Sequence of chain 1.C:
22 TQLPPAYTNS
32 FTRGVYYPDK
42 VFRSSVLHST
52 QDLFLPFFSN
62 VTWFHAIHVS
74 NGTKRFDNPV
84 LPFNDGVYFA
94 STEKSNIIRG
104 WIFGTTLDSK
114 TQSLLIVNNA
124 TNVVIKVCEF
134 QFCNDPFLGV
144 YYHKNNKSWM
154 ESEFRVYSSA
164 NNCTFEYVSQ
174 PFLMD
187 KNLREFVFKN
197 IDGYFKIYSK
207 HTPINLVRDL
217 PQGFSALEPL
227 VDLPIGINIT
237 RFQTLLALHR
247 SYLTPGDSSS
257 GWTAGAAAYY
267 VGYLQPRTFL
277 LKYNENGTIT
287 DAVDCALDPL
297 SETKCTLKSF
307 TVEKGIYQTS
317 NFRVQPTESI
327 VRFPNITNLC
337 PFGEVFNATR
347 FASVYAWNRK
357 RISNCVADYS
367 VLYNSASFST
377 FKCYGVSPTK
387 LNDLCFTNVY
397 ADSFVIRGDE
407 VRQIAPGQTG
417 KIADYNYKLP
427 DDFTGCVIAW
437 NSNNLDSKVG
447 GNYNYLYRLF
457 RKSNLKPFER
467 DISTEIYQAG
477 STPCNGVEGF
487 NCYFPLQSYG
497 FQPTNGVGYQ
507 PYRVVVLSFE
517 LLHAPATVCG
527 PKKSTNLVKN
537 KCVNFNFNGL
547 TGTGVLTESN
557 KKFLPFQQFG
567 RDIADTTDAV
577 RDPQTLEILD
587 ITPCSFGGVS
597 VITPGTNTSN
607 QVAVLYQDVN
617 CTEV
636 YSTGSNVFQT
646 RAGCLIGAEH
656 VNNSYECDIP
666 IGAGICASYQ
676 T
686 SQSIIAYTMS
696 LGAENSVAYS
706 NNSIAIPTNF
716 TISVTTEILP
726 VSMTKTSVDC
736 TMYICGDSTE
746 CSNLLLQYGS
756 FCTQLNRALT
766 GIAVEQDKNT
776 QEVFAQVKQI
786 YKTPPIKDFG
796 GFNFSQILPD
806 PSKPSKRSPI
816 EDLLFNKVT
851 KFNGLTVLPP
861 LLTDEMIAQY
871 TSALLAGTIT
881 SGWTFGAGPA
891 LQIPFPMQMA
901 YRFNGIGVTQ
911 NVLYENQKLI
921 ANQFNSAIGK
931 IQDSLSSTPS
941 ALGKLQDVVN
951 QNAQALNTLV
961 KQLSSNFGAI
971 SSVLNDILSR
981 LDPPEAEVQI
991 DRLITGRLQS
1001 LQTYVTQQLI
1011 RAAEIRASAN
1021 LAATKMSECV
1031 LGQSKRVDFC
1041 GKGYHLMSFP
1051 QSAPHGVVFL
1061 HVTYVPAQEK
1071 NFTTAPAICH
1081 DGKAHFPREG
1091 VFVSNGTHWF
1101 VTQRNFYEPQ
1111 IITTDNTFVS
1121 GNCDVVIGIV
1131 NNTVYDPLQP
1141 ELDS

The protein below binds the small molecule below.
Small molecule (SMILES): CC(=O)N[C@@H]1[C@@H](O)[C@H](O)[C@@H](CO)O[C@H]1O

Binding-site contacts:
Ligand atom O5 contacts residue THR618 of chain 1.C at 3.6 Å.
Ligand atom C2 contacts residue ASN616 of chain 1.C at 2.5 Å.
Ligand atom N2 contacts residue ASN616 of chain 1.C at 2.9 Å (h-bond).
Ligand atom C1 contacts residue ASN616 of chain 1.C at 1.4 Å.
Ligand atom C5 contacts residue THR618 of chain 1.C at 4.1 Å.
Ligand atom C6 contacts residue THR618 of chain 1.C at 4.1 Å.
Ligand atom O7 contacts residue ASN616 of chain 1.C at 4.0 Å.
Ligand atom O5 contacts residue ASN616 of chain 1.C at 2.4 Å (h-bond).
Ligand atom C8 contacts residue GLN644 of chain 1.C at 4.5 Å.
Ligand atom C4 contacts residue ASN616 of chain 1.C at 4.2 Å.
Ligand atom C1 contacts residue THR618 of chain 1.C at 4.1 Å.
Ligand atom C5 contacts residue ASN616 of chain 1.C at 3.6 Å.
Ligand atom C3 contacts residue ASN616 of chain 1.C at 3.8 Å.
Ligand atom C7 contacts residue ASN616 of chain 1.C at 3.7 Å.